The small molecule below binds the protein below.
Small molecule (SMILES): CC(=O)N[C@@H]1[C@@H](O)[C@H](O)[C@@H](CO)O[C@H]1O

Sequence of chain 1.C:
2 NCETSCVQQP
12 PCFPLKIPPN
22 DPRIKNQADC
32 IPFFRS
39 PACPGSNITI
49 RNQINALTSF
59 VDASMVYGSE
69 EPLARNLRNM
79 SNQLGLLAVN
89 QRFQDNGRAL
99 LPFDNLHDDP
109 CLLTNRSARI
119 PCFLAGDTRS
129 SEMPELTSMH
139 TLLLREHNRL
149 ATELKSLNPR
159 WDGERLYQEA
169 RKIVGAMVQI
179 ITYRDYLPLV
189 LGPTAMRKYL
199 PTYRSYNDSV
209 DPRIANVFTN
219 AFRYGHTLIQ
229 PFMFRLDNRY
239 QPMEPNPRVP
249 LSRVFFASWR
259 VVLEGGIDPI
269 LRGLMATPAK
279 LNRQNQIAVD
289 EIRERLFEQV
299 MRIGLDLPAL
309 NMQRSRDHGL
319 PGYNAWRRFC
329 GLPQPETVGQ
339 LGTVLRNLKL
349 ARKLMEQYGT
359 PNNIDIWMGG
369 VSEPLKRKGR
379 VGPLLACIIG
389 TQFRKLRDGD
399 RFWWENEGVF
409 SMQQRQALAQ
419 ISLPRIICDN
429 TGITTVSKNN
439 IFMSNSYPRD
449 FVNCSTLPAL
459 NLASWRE

Binding-site contacts:
Ligand atom C3 contacts residue ASN113 of chain 1.C at 3.7 Å.
Ligand atom O7 contacts residue ASN113 of chain 1.C at 4.0 Å.
Ligand atom O7 contacts residue TRP257 of chain 1.C at 3.5 Å.
Ligand atom O5 contacts residue ALA116 of chain 1.C at 3.9 Å.
Ligand atom C1 contacts residue TRP257 of chain 1.C at 4.3 Å (hydrophobic).
Ligand atom C4 contacts residue ASN113 of chain 1.C at 4.2 Å.
Ligand atom N2 contacts residue TRP257 of chain 1.C at 4.5 Å.
Ligand atom C2 contacts residue TRP257 of chain 1.C at 3.9 Å (hydrophobic).
Ligand atom C2 contacts residue ASN113 of chain 1.C at 2.4 Å.
Ligand atom O6 contacts residue LEU261 of chain 1.C at 3.3 Å.
Ligand atom O5 contacts residue ASN113 of chain 1.C at 2.3 Å (h-bond).
Ligand atom O5 contacts residue SER115 of chain 1.C at 3.9 Å.
Ligand atom C7 contacts residue ASN113 of chain 1.C at 3.6 Å.
Ligand atom C7 contacts residue TRP257 of chain 1.C at 4.3 Å (hydrophobic).
Ligand atom N2 contacts residue ASN113 of chain 1.C at 2.8 Å (h-bond).
Ligand atom O6 contacts residue SER115 of chain 1.C at 4.2 Å.
Ligand atom C1 contacts residue SER115 of chain 1.C at 3.9 Å.
Ligand atom C6 contacts residue LEU261 of chain 1.C at 4.0 Å (hydrophobic).
Ligand atom C1 contacts residue ASN113 of chain 1.C at 1.4 Å.
Ligand atom C4 contacts residue TRP257 of chain 1.C at 4.5 Å (hydrophobic).
Ligand atom C5 contacts residue SER115 of chain 1.C at 4.1 Å.
Ligand atom O5 contacts residue TRP257 of chain 1.C at 3.9 Å.
Ligand atom C5 contacts residue ASN113 of chain 1.C at 3.6 Å.
Ligand atom O6 contacts residue ALA116 of chain 1.C at 3.8 Å.